Sequence of chain 7.B:
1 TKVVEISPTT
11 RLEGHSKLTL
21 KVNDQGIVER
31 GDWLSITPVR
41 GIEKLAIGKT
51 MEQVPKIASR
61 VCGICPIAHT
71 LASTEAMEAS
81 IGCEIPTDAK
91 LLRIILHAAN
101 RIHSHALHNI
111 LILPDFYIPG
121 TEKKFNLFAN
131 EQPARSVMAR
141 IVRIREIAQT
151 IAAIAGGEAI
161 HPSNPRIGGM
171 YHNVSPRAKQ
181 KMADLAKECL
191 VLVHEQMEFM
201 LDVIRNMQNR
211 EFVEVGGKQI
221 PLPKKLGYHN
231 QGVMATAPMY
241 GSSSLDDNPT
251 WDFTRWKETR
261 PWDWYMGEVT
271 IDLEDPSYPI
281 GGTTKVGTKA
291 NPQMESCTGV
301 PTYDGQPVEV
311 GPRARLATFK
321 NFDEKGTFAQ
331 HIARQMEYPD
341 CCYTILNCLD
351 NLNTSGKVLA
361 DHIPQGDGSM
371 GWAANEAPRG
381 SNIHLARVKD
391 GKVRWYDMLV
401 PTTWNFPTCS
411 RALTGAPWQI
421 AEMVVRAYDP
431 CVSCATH

The small molecule below binds the protein below.
Small molecule (SMILES): N#C[Fe]([Ni])(C#N)C=O

Binding-site contacts:
Ligand atom N2 contacts residue THR402 of chain 7.B at 2.8 Å (h-bond).
Ligand atom N2 contacts residue CYS431 of chain 7.B at 3.8 Å.
Ligand atom N1 contacts residue ARG379 of chain 7.B at 3.0 Å (salt-bridge).
Ligand atom O3 contacts residue PRO401 of chain 7.B at 3.4 Å.
Ligand atom N1 contacts residue ALA377 of chain 7.B at 3.4 Å.
Ligand atom NI contacts residue CYS62 of chain 7.B at 2.3 Å.
Ligand atom NI contacts residue CYS65 of chain 7.B at 2.5 Å.
Ligand atom C2 contacts residue ARG379 of chain 7.B at 3.8 Å.
Ligand atom C1 contacts residue ALA377 of chain 7.B at 3.7 Å (hydrophobic).
Ligand atom C2 contacts residue VAL400 of chain 7.B at 3.8 Å (hydrophobic).
Ligand atom N2 contacts residue ARG379 of chain 7.B at 3.9 Å.
Ligand atom O3 contacts residue VAL400 of chain 7.B at 3.6 Å.
Ligand atom C1 contacts residue CYS65 of chain 7.B at 3.1 Å (hydrophobic).
Ligand atom FE contacts residue CYS65 of chain 7.B at 2.4 Å.
Ligand atom N2 contacts residue PRO401 of chain 7.B at 3.3 Å.
Ligand atom C3 contacts residue VAL400 of chain 7.B at 3.6 Å (hydrophobic).
Ligand atom C3 contacts residue CYS434 of chain 7.B at 3.3 Å (hydrophobic).
Ligand atom C2 contacts residue THR402 of chain 7.B at 3.8 Å.
Ligand atom C2 contacts residue CYS431 of chain 7.B at 3.7 Å (hydrophobic).
Ligand atom N1 contacts residue CYS65 of chain 7.B at 3.5 Å.
Ligand atom O3 contacts residue ASN382 of chain 7.B at 3.1 Å.
Ligand atom NI contacts residue CYS431 of chain 7.B at 2.4 Å.
Ligand atom C2 contacts residue CYS434 of chain 7.B at 3.1 Å (hydrophobic).
Ligand atom C2 contacts residue PRO401 of chain 7.B at 3.5 Å (hydrophobic).
Ligand atom FE contacts residue CYS434 of chain 7.B at 2.5 Å.
Ligand atom C3 contacts residue PRO401 of chain 7.B at 3.5 Å (hydrophobic).
Ligand atom O3 contacts residue ALA68 of chain 7.B at 3.6 Å.
Ligand atom C1 contacts residue PRO378 of chain 7.B at 4.1 Å (hydrophobic).
Ligand atom O3 contacts residue HIS69 of chain 7.B at 3.5 Å.
Ligand atom N2 contacts residue CYS434 of chain 7.B at 3.4 Å.
Ligand atom O3 contacts residue ALA377 of chain 7.B at 3.4 Å.
Ligand atom NI contacts residue CYS434 of chain 7.B at 2.6 Å.
Ligand atom C3 contacts residue CYS65 of chain 7.B at 3.1 Å (hydrophobic).
Ligand atom N1 contacts residue PRO378 of chain 7.B at 3.2 Å.
Ligand atom O3 contacts residue CYS65 of chain 7.B at 3.9 Å.
Ligand atom C3 contacts residue ALA68 of chain 7.B at 4.1 Å (hydrophobic).
Ligand atom N2 contacts residue VAL400 of chain 7.B at 3.9 Å.
Ligand atom C3 contacts residue HIS69 of chain 7.B at 3.5 Å.
Ligand atom C3 contacts residue ALA377 of chain 7.B at 3.7 Å (hydrophobic).
Ligand atom C1 contacts residue ARG379 of chain 7.B at 3.5 Å.